This small molecule binds to this protein.
Small molecule (SMILES): CC(=O)N[C@@H]1[C@@H](O)[C@H](O)[C@@H](CO)O[C@H]1O

Binding-site contacts:
Ligand atom O5 contacts residue ASN165 of chain 2.A at 2.3 Å (h-bond).
Ligand atom O4 contacts residue ASN236 of chain 2.A at 3.5 Å (h-bond).
Ligand atom N2 contacts residue ASN236 of chain 2.A at 3.3 Å (h-bond).
Ligand atom C3 contacts residue ASN236 of chain 2.A at 3.5 Å.
Ligand atom O5 contacts residue ASN236 of chain 2.A at 4.3 Å.
Ligand atom N2 contacts residue ASN165 of chain 2.A at 3.0 Å (h-bond).
Ligand atom C3 contacts residue ASN165 of chain 2.A at 3.9 Å.
Ligand atom O7 contacts residue ASN236 of chain 2.A at 3.8 Å.
Ligand atom C2 contacts residue ASN236 of chain 2.A at 3.9 Å.
Ligand atom C5 contacts residue ASN165 of chain 2.A at 3.6 Å.
Ligand atom C6 contacts residue ASN236 of chain 2.A at 4.5 Å.
Ligand atom O7 contacts residue SER217 of chain 3.A at 4.0 Å.
Ligand atom C4 contacts residue ASN236 of chain 2.A at 3.7 Å.
Ligand atom O7 contacts residue ALA238 of chain 2.A at 3.8 Å.
Ligand atom O6 contacts residue THR167 of chain 2.A at 4.2 Å.
Ligand atom C2 contacts residue ASN165 of chain 2.A at 2.6 Å.
Ligand atom O5 contacts residue THR167 of chain 2.A at 4.2 Å.
Ligand atom C1 contacts residue ASN165 of chain 2.A at 1.4 Å.
Ligand atom C7 contacts residue ASN165 of chain 2.A at 4.2 Å.
Ligand atom O6 contacts residue ASN165 of chain 2.A at 4.5 Å.
Ligand atom C4 contacts residue ASN165 of chain 2.A at 4.2 Å.
Ligand atom C7 contacts residue ASN236 of chain 2.A at 3.7 Å.
Ligand atom C5 contacts residue ASN236 of chain 2.A at 3.5 Å.
Ligand atom O3 contacts residue ASN236 of chain 2.A at 4.3 Å.
Ligand atom C1 contacts residue ASN236 of chain 2.A at 4.2 Å.
Ligand atom N2 contacts residue ALA238 of chain 2.A at 4.5 Å.

Sequence of chain 2.A:
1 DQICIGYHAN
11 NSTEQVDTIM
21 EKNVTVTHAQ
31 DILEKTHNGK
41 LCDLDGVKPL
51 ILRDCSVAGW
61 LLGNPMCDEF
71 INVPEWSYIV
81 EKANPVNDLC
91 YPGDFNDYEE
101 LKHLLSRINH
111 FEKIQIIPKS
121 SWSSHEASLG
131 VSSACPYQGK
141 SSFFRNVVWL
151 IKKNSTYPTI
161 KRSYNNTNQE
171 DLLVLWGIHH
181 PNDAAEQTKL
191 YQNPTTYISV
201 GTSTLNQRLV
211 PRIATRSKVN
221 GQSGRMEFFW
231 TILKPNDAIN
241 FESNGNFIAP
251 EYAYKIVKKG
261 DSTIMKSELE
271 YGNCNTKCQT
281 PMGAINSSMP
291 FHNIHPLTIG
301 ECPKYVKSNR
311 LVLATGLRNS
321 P

Sequence of chain 3.A:
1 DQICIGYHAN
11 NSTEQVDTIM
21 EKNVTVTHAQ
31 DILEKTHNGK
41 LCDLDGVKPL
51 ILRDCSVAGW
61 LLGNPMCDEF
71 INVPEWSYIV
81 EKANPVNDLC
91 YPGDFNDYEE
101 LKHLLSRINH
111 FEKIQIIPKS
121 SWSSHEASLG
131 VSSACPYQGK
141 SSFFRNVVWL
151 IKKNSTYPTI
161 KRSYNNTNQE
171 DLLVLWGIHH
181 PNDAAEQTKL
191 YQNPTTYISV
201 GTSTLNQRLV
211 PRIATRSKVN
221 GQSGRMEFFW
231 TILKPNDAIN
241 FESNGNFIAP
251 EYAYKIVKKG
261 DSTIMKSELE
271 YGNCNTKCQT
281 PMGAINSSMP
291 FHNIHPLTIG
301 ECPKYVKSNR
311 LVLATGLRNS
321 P